Binding-site contacts:
Ligand atom C6 contacts residue HIS377 of chain 1.D at 3.7 Å.
Ligand atom C3 contacts residue PO41 of chain 1.N at 3.7 Å.
Ligand atom N21 contacts residue HIS377 of chain 1.D at 3.5 Å (h-bond).
Ligand atom N21 contacts residue PO41 of chain 1.N at 3.8 Å.
Ligand atom O4 contacts residue ASN484 of chain 1.D at 3.5 Å (h-bond).
Ligand atom O6 contacts residue LEU139 of chain 1.D at 3.9 Å.
Ligand atom C1 contacts residue THR378 of chain 1.D at 3.8 Å.
Ligand atom C4 contacts residue GLY675 of chain 1.D at 3.9 Å.
Ligand atom O3 contacts residue ALA673 of chain 1.D at 3.1 Å (h-bond).
Ligand atom C5 contacts residue PO41 of chain 1.N at 3.4 Å.
Ligand atom O2 contacts residue TYR573 of chain 1.D at 2.7 Å (h-bond).
Ligand atom C1 contacts residue HIS377 of chain 1.D at 3.4 Å.
Ligand atom O3 contacts residue GLU672 of chain 1.D at 2.5 Å (salt-bridge).
Ligand atom O6 contacts residue VAL455 of chain 1.D at 3.8 Å.
Ligand atom N17 contacts residue PO41 of chain 1.N at 3.6 Å (h-bond).
Ligand atom O6 contacts residue HIS377 of chain 1.D at 2.7 Å (h-bond).
Ligand atom C2 contacts residue TYR573 of chain 1.D at 4.0 Å (hydrophobic).
Ligand atom O2 contacts residue GLU672 of chain 1.D at 3.2 Å (salt-bridge).
Ligand atom N17 contacts residue HIS377 of chain 1.D at 3.6 Å.
Ligand atom O3 contacts residue SER674 of chain 1.D at 3.1 Å (h-bond).
Ligand atom C2 contacts residue PO41 of chain 1.N at 3.7 Å.
Ligand atom N17 contacts residue LEU136 of chain 1.D at 3.5 Å.
Ligand atom N1 contacts residue PO41 of chain 1.N at 3.1 Å (h-bond).
Ligand atom C2 contacts residue GLU672 of chain 1.D at 3.8 Å.
Ligand atom O2 contacts residue THR378 of chain 1.D at 4.0 Å.
Ligand atom C1 contacts residue PO41 of chain 1.N at 3.2 Å.
Ligand atom O3 contacts residue GLY675 of chain 1.D at 3.3 Å (h-bond).
Ligand atom O2 contacts residue PO41 of chain 1.N at 3.0 Å (h-bond).
Ligand atom N18 contacts residue PO41 of chain 1.N at 4.0 Å.
Ligand atom C2 contacts residue HIS377 of chain 1.D at 3.5 Å.
Ligand atom C6 contacts residue GLY135 of chain 1.D at 3.8 Å.
Ligand atom O6 contacts residue ASN484 of chain 1.D at 3.4 Å (h-bond).
Ligand atom C3 contacts residue GLU672 of chain 1.D at 3.2 Å.
Ligand atom O4 contacts residue SER674 of chain 1.D at 3.7 Å.
Ligand atom O4 contacts residue GLY675 of chain 1.D at 2.9 Å (h-bond).
Ligand atom N18 contacts residue LEU136 of chain 1.D at 3.8 Å.
Ligand atom N18 contacts residue THR378 of chain 1.D at 3.8 Å.
Ligand atom N21 contacts residue THR378 of chain 1.D at 2.9 Å (h-bond).
Ligand atom N18 contacts residue HIS377 of chain 1.D at 3.4 Å.
Ligand atom C6 contacts residue ASN484 of chain 1.D at 3.7 Å.

The protein below binds the small molecule below.
Small molecule (SMILES): OC[C@@H]1[C@@H](O)[C@H](O)[C@@H](O)c2nnnn21

Sequence of chain 1.D:
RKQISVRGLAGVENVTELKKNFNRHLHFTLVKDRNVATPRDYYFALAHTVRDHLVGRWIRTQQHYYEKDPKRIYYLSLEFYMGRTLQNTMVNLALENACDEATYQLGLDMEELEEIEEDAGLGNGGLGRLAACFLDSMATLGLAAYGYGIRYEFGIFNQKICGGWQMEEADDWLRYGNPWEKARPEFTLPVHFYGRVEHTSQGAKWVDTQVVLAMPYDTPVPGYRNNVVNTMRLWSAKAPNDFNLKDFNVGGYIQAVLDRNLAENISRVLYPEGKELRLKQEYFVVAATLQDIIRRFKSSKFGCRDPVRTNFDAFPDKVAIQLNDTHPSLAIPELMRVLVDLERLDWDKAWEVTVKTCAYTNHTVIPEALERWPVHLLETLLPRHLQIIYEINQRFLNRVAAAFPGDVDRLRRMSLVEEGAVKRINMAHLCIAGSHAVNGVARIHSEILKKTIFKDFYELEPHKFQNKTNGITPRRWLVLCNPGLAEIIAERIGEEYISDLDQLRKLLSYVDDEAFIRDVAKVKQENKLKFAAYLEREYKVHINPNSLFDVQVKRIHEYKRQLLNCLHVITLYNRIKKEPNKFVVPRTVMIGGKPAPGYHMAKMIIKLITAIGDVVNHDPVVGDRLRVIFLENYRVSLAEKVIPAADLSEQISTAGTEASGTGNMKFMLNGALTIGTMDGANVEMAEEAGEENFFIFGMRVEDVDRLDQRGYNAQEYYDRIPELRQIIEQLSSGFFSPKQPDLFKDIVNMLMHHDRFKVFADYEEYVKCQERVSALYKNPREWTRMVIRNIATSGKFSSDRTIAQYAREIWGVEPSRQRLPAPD